Sequence of chain 1.G:
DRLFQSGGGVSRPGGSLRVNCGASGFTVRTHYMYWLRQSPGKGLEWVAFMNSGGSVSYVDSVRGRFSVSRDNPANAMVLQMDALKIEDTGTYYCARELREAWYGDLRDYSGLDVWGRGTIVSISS

Sequence of chain 1.A:
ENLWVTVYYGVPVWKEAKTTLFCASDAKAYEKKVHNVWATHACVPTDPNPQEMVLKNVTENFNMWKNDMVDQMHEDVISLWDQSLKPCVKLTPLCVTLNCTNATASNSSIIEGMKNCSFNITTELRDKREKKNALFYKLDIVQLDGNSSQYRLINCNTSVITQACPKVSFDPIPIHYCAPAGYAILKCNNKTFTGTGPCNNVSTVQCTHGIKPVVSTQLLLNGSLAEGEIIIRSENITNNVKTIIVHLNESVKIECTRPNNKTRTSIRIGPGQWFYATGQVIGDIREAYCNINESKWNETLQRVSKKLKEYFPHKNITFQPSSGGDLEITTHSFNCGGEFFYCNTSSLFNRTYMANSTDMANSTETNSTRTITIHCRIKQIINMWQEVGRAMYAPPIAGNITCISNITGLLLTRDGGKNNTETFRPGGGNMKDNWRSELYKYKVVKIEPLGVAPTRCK

Binding-site contacts:
Ligand atom O2 contacts residue ARG47 of chain 1.J at 3.7 Å.
Ligand atom O4 contacts residue ASP113 of chain 1.G at 2.9 Å (salt-bridge).
Ligand atom C2 contacts residue ASN369 of chain 1.A at 2.6 Å.
Ligand atom C1 contacts residue ASN369 of chain 1.A at 1.5 Å.
Ligand atom O6 contacts residue TRP57 of chain 1.J at 2.8 Å (h-bond).
Ligand atom O4 contacts residue NAG2 of chain 1.Z at 3.4 Å (h-bond).
Ligand atom C2 contacts residue ASP113 of chain 1.G at 4.5 Å.
Ligand atom C4 contacts residue SER371 of chain 1.A at 4.4 Å.
Ligand atom O5 contacts residue ARG47 of chain 1.J at 4.3 Å.
Ligand atom C3 contacts residue NAG1 of chain 1.Z at 4.1 Å.
Ligand atom O7 contacts residue NAG1 of chain 1.Z at 3.1 Å (h-bond).
Ligand atom O3 contacts residue NAG1 of chain 1.Z at 3.3 Å.
Ligand atom O5 contacts residue SER58 of chain 1.J at 4.4 Å.
Ligand atom O5 contacts residue ASN369 of chain 1.A at 2.4 Å (h-bond).
Ligand atom C7 contacts residue ASN369 of chain 1.A at 3.0 Å.
Ligand atom O7 contacts residue ASN369 of chain 1.A at 2.8 Å (h-bond).
Ligand atom C6 contacts residue ASP113 of chain 1.G at 4.3 Å.
Ligand atom C7 contacts residue NAG1 of chain 1.Z at 3.8 Å.
Ligand atom C5 contacts residue ASN369 of chain 1.A at 3.7 Å.
Ligand atom C6 contacts residue SER371 of chain 1.A at 4.1 Å.
Ligand atom C6 contacts residue TRP57 of chain 1.J at 3.6 Å (hydrophobic).
Ligand atom C2 contacts residue NAG1 of chain 1.Z at 3.9 Å.
Ligand atom C5 contacts residue TRP57 of chain 1.J at 4.1 Å (hydrophobic).
Ligand atom C8 contacts residue LEU352 of chain 1.A at 3.9 Å (hydrophobic).
Ligand atom C8 contacts residue NAG1 of chain 1.Z at 3.7 Å.
Ligand atom N2 contacts residue ASN369 of chain 1.A at 2.9 Å (h-bond).
Ligand atom C3 contacts residue SER371 of chain 1.A at 4.4 Å.
Ligand atom C1 contacts residue ARG47 of chain 1.J at 4.4 Å.
Ligand atom O5 contacts residue SER371 of chain 1.A at 3.1 Å (h-bond).
Ligand atom O3 contacts residue NAG2 of chain 1.Z at 4.4 Å.
Ligand atom C4 contacts residue ASP113 of chain 1.G at 4.3 Å.
Ligand atom C8 contacts residue ASN369 of chain 1.A at 4.2 Å.
Ligand atom C5 contacts residue SER371 of chain 1.A at 3.3 Å.
Ligand atom C3 contacts residue ASN369 of chain 1.A at 3.9 Å.
Ligand atom C2 contacts residue SER371 of chain 1.A at 4.2 Å.
Ligand atom C1 contacts residue SER371 of chain 1.A at 3.0 Å.
Ligand atom C8 contacts residue ARG402 of chain 1.A at 4.2 Å.
Ligand atom O2 contacts residue NAG1 of chain 1.Z at 3.8 Å.
Ligand atom C4 contacts residue ASN369 of chain 1.A at 4.3 Å.

Sequence of chain 1.J:
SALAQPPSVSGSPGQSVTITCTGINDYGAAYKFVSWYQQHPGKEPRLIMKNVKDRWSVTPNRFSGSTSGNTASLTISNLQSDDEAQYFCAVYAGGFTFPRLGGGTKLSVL

A small-molecule ligand and the protein it binds are described below.
Small molecule (SMILES): CC(=O)N[C@H]1[C@H](O[C@H]2[C@H](O)[C@@H](NC(C)=O)CO[C@@H]2CO)O[C@H](CO)[C@@H](O[C@@H]2O[C@H](CO[C@H]3O[C@H](CO[C@H]4O[C@H](CO)[C@@H](O)[C@H](O)[C@@H]4O)[C@@H](O)[C@H](O)[C@@H]3O)[C@@H](O)[C@H](O[C@H]3O[C@H](CO)[C@@H](O)[C@H](O[C@H]4O[C@H](CO)[C@@H](O)[C@H](O)[C@@H]4O)[C@@H]3O)[C@@H]2O)[C@@H]1O